Sequence of chain 17.C:
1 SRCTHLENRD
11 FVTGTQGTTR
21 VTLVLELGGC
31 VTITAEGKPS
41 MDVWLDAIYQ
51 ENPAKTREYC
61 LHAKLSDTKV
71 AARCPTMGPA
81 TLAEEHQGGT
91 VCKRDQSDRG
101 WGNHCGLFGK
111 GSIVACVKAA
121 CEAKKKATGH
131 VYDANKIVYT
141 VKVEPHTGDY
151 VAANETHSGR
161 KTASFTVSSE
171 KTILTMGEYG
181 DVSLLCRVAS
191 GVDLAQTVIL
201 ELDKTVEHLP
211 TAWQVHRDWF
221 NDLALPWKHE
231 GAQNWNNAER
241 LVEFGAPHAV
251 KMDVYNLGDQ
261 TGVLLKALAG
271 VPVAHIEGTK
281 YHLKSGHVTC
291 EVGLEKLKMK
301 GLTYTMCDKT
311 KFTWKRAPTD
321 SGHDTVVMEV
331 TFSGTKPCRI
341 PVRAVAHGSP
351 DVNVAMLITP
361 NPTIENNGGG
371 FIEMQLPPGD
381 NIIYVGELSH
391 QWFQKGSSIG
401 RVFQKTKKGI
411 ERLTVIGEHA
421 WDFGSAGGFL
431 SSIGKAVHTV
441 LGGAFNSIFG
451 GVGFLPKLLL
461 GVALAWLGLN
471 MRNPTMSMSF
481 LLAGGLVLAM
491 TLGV

Sequence of chain 9.C:
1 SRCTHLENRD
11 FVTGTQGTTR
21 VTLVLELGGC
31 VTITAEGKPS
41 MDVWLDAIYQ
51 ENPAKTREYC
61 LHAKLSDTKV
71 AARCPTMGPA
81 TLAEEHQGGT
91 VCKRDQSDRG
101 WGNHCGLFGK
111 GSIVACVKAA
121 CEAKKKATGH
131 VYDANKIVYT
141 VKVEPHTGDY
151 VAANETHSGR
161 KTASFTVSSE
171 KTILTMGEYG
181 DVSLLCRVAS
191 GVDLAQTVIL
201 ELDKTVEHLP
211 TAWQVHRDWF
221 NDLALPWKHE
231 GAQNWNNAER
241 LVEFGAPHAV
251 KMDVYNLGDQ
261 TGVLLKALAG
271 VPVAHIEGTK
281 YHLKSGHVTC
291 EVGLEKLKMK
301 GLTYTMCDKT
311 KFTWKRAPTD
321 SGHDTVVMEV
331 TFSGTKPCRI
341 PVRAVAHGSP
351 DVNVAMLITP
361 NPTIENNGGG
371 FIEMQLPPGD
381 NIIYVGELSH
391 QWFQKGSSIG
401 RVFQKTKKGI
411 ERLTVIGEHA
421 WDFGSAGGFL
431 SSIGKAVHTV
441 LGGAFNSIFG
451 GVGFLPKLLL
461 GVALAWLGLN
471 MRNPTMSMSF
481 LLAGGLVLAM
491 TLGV

The protein below binds the small molecule below.
Small molecule (SMILES): CC(=O)N[C@H]1[C@H](O[C@H]2[C@H](O)[C@@H](NC(C)=O)CO[C@@H]2CO[C@@H]2O[C@@H](C)[C@@H](O)[C@@H](O)[C@@H]2O)O[C@H](CO)[C@@H](O)[C@@H]1O

Binding-site contacts:
Ligand atom C6 contacts residue ASN154 of chain 17.C at 3.8 Å.
Ligand atom O5 contacts residue HIS104 of chain 9.C at 4.0 Å.
Ligand atom C8 contacts residue GLU155 of chain 17.C at 3.6 Å.
Ligand atom C1 contacts residue HIS104 of chain 9.C at 3.6 Å.
Ligand atom O5 contacts residue HIS104 of chain 9.C at 2.9 Å.
Ligand atom N2 contacts residue ASN154 of chain 17.C at 2.8 Å (h-bond).
Ligand atom C5 contacts residue ASN154 of chain 17.C at 4.3 Å.
Ligand atom C2 contacts residue ASN154 of chain 17.C at 2.4 Å.
Ligand atom C8 contacts residue ASN154 of chain 17.C at 3.6 Å.
Ligand atom O5 contacts residue ASN154 of chain 17.C at 2.4 Å (h-bond).
Ligand atom C6 contacts residue HIS104 of chain 9.C at 3.3 Å.
Ligand atom C1 contacts residue HIS104 of chain 9.C at 4.3 Å.
Ligand atom O7 contacts residue GLU155 of chain 17.C at 3.8 Å.
Ligand atom C8 contacts residue HIS104 of chain 9.C at 3.9 Å.
Ligand atom C4 contacts residue ASN154 of chain 17.C at 4.3 Å.
Ligand atom C5 contacts residue ASN154 of chain 17.C at 3.7 Å.
Ligand atom C5 contacts residue HIS104 of chain 9.C at 3.1 Å.
Ligand atom C7 contacts residue ASN154 of chain 17.C at 3.4 Å.
Ligand atom O6 contacts residue HIS104 of chain 9.C at 4.4 Å.
Ligand atom C7 contacts residue GLU155 of chain 17.C at 4.2 Å.
Ligand atom C3 contacts residue ASN154 of chain 17.C at 3.8 Å.
Ligand atom O7 contacts residue ASN154 of chain 17.C at 3.2 Å (h-bond).
Ligand atom C1 contacts residue ASN154 of chain 17.C at 1.4 Å.